Sequence of chain 2.D:
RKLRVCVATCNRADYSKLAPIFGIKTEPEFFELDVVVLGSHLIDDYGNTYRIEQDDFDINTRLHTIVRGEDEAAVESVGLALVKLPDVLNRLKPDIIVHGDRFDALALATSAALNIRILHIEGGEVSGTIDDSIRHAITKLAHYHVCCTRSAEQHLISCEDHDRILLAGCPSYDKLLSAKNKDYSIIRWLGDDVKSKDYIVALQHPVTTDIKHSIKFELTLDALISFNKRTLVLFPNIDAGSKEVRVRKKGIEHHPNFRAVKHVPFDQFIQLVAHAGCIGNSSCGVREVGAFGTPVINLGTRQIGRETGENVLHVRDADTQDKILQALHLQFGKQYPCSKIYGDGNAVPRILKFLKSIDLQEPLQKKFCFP

Sequence of chain 1.D:
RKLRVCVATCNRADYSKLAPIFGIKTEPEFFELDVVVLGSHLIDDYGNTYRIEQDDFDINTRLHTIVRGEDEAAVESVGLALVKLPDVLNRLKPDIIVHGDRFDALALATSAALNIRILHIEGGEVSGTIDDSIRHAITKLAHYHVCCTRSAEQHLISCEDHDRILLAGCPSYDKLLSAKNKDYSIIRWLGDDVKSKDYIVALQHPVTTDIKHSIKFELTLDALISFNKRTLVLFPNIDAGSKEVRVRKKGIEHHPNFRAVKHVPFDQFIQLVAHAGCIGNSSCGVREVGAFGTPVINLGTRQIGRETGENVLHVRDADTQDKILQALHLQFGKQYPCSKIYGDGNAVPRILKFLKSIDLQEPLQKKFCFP

The small molecule below binds the protein below.
Small molecule (SMILES): CC(=O)N[C@H]1[C@H]([C@H](O)[C@H](O)CO)O[C@](O[P](=O)(O)OC[C@H]2O[C@@H](n3ccc(N)nc3=O)[C@H](O)[C@@H]2O)(C(=O)O)C[C@@H]1O

Binding-site contacts:
Ligand atom O5' contacts residue ARG266 of chain 2.D at 3.2 Å.
Ligand atom C4' contacts residue ARG266 of chain 2.D at 3.5 Å.
Ligand atom C9 contacts residue ARG263 of chain 2.D at 3.6 Å.
Ligand atom O1B contacts residue ARG266 of chain 2.D at 3.0 Å (salt-bridge).
Ligand atom N3 contacts residue LYS259 of chain 1.D at 3.3 Å (salt-bridge).
Ligand atom O1B contacts residue LYS267 of chain 2.D at 3.8 Å.
Ligand atom C2 contacts residue LYS259 of chain 1.D at 3.6 Å.
Ligand atom O1P contacts residue ARG263 of chain 2.D at 3.0 Å (salt-bridge).
Ligand atom O3P contacts residue LYS280 of chain 1.D at 3.5 Å.
Ligand atom O8 contacts residue VAL279 of chain 1.D at 3.4 Å.
Ligand atom O8 contacts residue LYS280 of chain 1.D at 2.9 Å (salt-bridge).
Ligand atom O1P contacts residue LYS280 of chain 1.D at 3.0 Å (salt-bridge).
Ligand atom N3 contacts residue ASP53 of chain 1.D at 3.7 Å.
Ligand atom N4 contacts residue VAL262 of chain 1.D at 3.7 Å.
Ligand atom O9 contacts residue HIS281 of chain 1.D at 2.8 Å (h-bond).
Ligand atom C2 contacts residue ASP53 of chain 1.D at 3.7 Å.
Ligand atom O2' contacts residue NCC1 of chain 2.M at 2.6 Å (h-bond).
Ligand atom O2 contacts residue LYS259 of chain 1.D at 3.0 Å (salt-bridge).
Ligand atom O3' contacts residue GLU271 of chain 1.D at 2.7 Å (salt-bridge).
Ligand atom O2' contacts residue ARG266 of chain 1.D at 3.7 Å.
Ligand atom O1B contacts residue ARG263 of chain 2.D at 3.2 Å (salt-bridge).
Ligand atom C2' contacts residue NCC1 of chain 2.M at 3.6 Å.
Ligand atom O3' contacts residue NCC1 of chain 2.M at 3.5 Å (h-bond).
Ligand atom O9 contacts residue LYS280 of chain 1.D at 3.3 Å (salt-bridge).
Ligand atom C5' contacts residue ARG266 of chain 2.D at 3.6 Å.
Ligand atom C1' contacts residue NCC1 of chain 2.M at 3.8 Å.
Ligand atom O4' contacts residue LYS280 of chain 1.D at 3.4 Å.
Ligand atom C17 contacts residue ALA278 of chain 1.D at 3.8 Å (hydrophobic).
Ligand atom C4 contacts residue ASP53 of chain 1.D at 3.8 Å.
Ligand atom O2 contacts residue NCC1 of chain 2.M at 3.7 Å.
Ligand atom C5 contacts residue ASP53 of chain 1.D at 3.3 Å.
Ligand atom C18 contacts residue ALA278 of chain 1.D at 3.1 Å (hydrophobic).
Ligand atom O1A contacts residue ARG263 of chain 2.D at 3.4 Å (salt-bridge).
Ligand atom O5' contacts residue LYS280 of chain 1.D at 3.4 Å (salt-bridge).
Ligand atom C6 contacts residue LYS280 of chain 1.D at 3.4 Å.
Ligand atom C15 contacts residue HIS281 of chain 1.D at 3.6 Å.
Ligand atom P contacts residue LYS280 of chain 1.D at 3.5 Å.
Ligand atom C4 contacts residue VAL262 of chain 1.D at 3.6 Å (hydrophobic).
Ligand atom O2P contacts residue ARG266 of chain 2.D at 3.2 Å (salt-bridge).
Ligand atom C3' contacts residue GLU271 of chain 1.D at 3.2 Å.